Sequence of chain 1.C:
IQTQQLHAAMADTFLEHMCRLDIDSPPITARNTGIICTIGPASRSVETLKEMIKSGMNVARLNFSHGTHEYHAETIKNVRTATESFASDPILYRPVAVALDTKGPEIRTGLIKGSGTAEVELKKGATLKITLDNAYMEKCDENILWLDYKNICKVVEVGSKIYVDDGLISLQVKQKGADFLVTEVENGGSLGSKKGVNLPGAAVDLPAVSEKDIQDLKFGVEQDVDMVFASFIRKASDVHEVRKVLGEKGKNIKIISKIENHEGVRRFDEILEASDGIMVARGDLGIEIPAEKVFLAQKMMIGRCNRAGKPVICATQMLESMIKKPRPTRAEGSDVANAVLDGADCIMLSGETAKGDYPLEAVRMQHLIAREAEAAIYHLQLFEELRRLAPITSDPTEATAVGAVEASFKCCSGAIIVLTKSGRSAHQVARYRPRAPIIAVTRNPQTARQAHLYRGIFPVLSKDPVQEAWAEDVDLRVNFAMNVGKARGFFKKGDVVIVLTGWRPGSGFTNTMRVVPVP

This protein binds this small molecule.
Small molecule (SMILES): O=P(O)(O)OC[C@H]1O[C@](O)(COP(=O)(O)O)[C@@H](O)[C@@H]1O

Binding-site contacts:
Ligand atom O4P contacts residue GLY540 of chain 1.C at 3.1 Å (h-bond).
Ligand atom O4 contacts residue GLY538 of chain 1.C at 2.9 Å (h-bond).
Ligand atom O1P contacts residue PRO537 of chain 1.C at 3.7 Å.
Ligand atom O5P contacts residue SER457 of chain 1.C at 2.4 Å (h-bond).
Ligand atom P2 contacts residue SER539 of chain 1.C at 3.7 Å.
Ligand atom C1 contacts residue ARG509 of chain 1.C at 3.2 Å.
Ligand atom C4 contacts residue GLY538 of chain 1.C at 3.3 Å.
Ligand atom O6P contacts residue THR452 of chain 1.C at 3.7 Å.
Ligand atom O2P contacts residue TRP502 of chain 1.C at 3.4 Å (h-bond).
Ligand atom O2 contacts residue GLY534 of chain 1.C at 3.5 Å (h-bond).
Ligand atom O1P contacts residue LYS453 of chain 1.C at 3.2 Å.
Ligand atom O3P contacts residue LYS453 of chain 1.C at 3.6 Å.
Ligand atom O3 contacts residue GLY534 of chain 1.C at 3.1 Å.
Ligand atom O6 contacts residue LYS453 of chain 1.C at 3.4 Å (salt-bridge).
Ligand atom P1 contacts residue ARG509 of chain 1.C at 3.3 Å.
Ligand atom O5 contacts residue LEU451 of chain 1.C at 3.4 Å (h-bond).
Ligand atom O6P contacts residue LYS453 of chain 1.C at 3.6 Å.
Ligand atom O1P contacts residue GLY538 of chain 1.C at 3.0 Å (h-bond).
Ligand atom C6 contacts residue SER457 of chain 1.C at 3.6 Å.
Ligand atom O3 contacts residue ARG536 of chain 1.C at 3.1 Å (salt-bridge).
Ligand atom C6 contacts residue THR542 of chain 1.C at 3.3 Å.
Ligand atom O4P contacts residue SER457 of chain 1.C at 3.1 Å (h-bond).
Ligand atom O6P contacts residue SER539 of chain 1.C at 3.0 Å (h-bond).
Ligand atom P2 contacts residue THR452 of chain 1.C at 3.5 Å.
Ligand atom O1 contacts residue ARG509 of chain 1.C at 3.1 Å (salt-bridge).
Ligand atom O1 contacts residue LYS453 of chain 1.C at 3.5 Å.
Ligand atom C3 contacts residue ARG536 of chain 1.C at 3.8 Å.
Ligand atom O3P contacts residue ARG509 of chain 1.C at 3.2 Å (salt-bridge).
Ligand atom P2 contacts residue SER457 of chain 1.C at 3.3 Å.
Ligand atom O5P contacts residue THR452 of chain 1.C at 2.3 Å (h-bond).
Ligand atom C3 contacts residue GLY538 of chain 1.C at 3.4 Å.
Ligand atom O2 contacts residue LEU451 of chain 1.C at 3.2 Å.
Ligand atom O4 contacts residue PHE541 of chain 1.C at 3.6 Å.
Ligand atom P1 contacts residue LYS453 of chain 1.C at 3.6 Å.
Ligand atom C5 contacts residue GLY538 of chain 1.C at 3.2 Å.
Ligand atom O5P contacts residue ARG456 of chain 1.C at 3.8 Å.
Ligand atom O2P contacts residue ARG509 of chain 1.C at 2.7 Å (salt-bridge).
Ligand atom C6 contacts residue LEU451 of chain 1.C at 3.8 Å (hydrophobic).
Ligand atom O6 contacts residue SER539 of chain 1.C at 3.8 Å.
Ligand atom O6P contacts residue SER454 of chain 1.C at 2.5 Å (h-bond).